Sequence of chain 1.A:
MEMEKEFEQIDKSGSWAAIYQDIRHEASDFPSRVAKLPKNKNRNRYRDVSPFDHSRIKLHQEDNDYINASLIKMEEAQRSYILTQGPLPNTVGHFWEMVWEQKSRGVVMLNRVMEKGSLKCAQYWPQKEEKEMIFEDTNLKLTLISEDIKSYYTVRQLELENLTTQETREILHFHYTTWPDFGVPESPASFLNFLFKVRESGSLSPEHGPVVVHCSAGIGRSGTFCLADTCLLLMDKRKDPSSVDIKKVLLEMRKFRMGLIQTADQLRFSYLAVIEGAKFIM

The small molecule below binds the protein below.
Small molecule (SMILES): CSc1nnc(NC(=O)c2ccco2)s1

Binding-site contacts:
Ligand atom O10 contacts residue MET133 of chain 1.A at 3.7 Å.
Ligand atom C14 contacts residue VAL92 of chain 1.A at 4.2 Å (hydrophobic).
Ligand atom C09 contacts residue MET133 of chain 1.A at 4.0 Å (hydrophobic).
Ligand atom C11 contacts residue MET133 of chain 1.A at 3.9 Å (hydrophobic).
Ligand atom S02 contacts residue LYS131 of chain 1.A at 4.4 Å.
Ligand atom C12 contacts residue PHE135 of chain 1.A at 3.3 Å (hydrophobic).
Ligand atom C01 contacts residue LYS131 of chain 1.A at 3.5 Å.
Ligand atom C14 contacts residue PHE135 of chain 1.A at 4.0 Å (hydrophobic).
Ligand atom C13 contacts residue VAL92 of chain 1.A at 4.3 Å (hydrophobic).
Ligand atom C14 contacts residue MET133 of chain 1.A at 4.3 Å (hydrophobic).
Ligand atom C11 contacts residue ILE134 of chain 1.A at 3.9 Å (hydrophobic).
Ligand atom C09 contacts residue ILE134 of chain 1.A at 3.7 Å (hydrophobic).
Ligand atom N08 contacts residue ILE134 of chain 1.A at 3.1 Å (h-bond).
Ligand atom C06 contacts residue ILE134 of chain 1.A at 3.9 Å (hydrophobic).
Ligand atom C12 contacts residue ILE134 of chain 1.A at 3.5 Å (hydrophobic).
Ligand atom C13 contacts residue PHE135 of chain 1.A at 3.4 Å (hydrophobic).
Ligand atom C06 contacts residue GLU132 of chain 1.A at 4.4 Å.
Ligand atom C06 contacts residue MET133 of chain 1.A at 4.2 Å (hydrophobic).
Ligand atom S07 contacts residue ILE134 of chain 1.A at 3.7 Å.
Ligand atom C11 contacts residue PHE135 of chain 1.A at 4.0 Å (hydrophobic).
Ligand atom C03 contacts residue GLU132 of chain 1.A at 3.6 Å.
Ligand atom O15 contacts residue MET133 of chain 1.A at 3.6 Å.
Ligand atom N04 contacts residue GLU132 of chain 1.A at 4.4 Å.
Ligand atom S07 contacts residue MET133 of chain 1.A at 3.9 Å.
Ligand atom O15 contacts residue PHE135 of chain 1.A at 4.2 Å.
Ligand atom S02 contacts residue GLU132 of chain 1.A at 4.1 Å.
Ligand atom S07 contacts residue GLU132 of chain 1.A at 3.3 Å (salt-bridge).
Ligand atom N08 contacts residue MET133 of chain 1.A at 4.3 Å.